Binding-site contacts:
Ligand atom OAI contacts residue TYR512 of chain 1.A at 3.9 Å.
Ligand atom OAH contacts residue ARG515 of chain 1.A at 4.1 Å.
Ligand atom OAH contacts residue SER470 of chain 1.A at 3.5 Å (h-bond).
Ligand atom CBQ contacts residue GLU528 of chain 1.A at 3.7 Å.
Ligand atom CAR contacts residue THR508 of chain 1.A at 4.0 Å.
Ligand atom CAZ contacts residue THR508 of chain 1.A at 3.5 Å.
Ligand atom OAH contacts residue GLU528 of chain 1.A at 2.7 Å (salt-bridge).
Ligand atom OAH contacts residue LEU511 of chain 1.A at 4.1 Å.
Ligand atom CBK contacts residue TYR469 of chain 1.A at 3.8 Å (hydrophobic).
Ligand atom CBT contacts residue GLU528 of chain 1.A at 1.4 Å.
Ligand atom OAE contacts residue ALA504 of chain 1.A at 3.9 Å.
Ligand atom CAX contacts residue LEU630 of chain 1.D at 3.9 Å (hydrophobic).
Ligand atom CBC contacts residue LEU630 of chain 1.D at 3.7 Å (hydrophobic).
Ligand atom CBL contacts residue LEU629 of chain 1.D at 3.6 Å (hydrophobic).
Ligand atom CBI contacts residue LEU629 of chain 1.D at 3.7 Å (hydrophobic).
Ligand atom CBO contacts residue GLU528 of chain 1.A at 4.1 Å.
Ligand atom CBP contacts residue LEU473 of chain 1.A at 3.8 Å (hydrophobic).
Ligand atom CBB contacts residue LEU473 of chain 1.A at 3.8 Å (hydrophobic).
Ligand atom OAG contacts residue ILE531 of chain 1.A at 3.7 Å.
Ligand atom OAE contacts residue MET505 of chain 1.A at 4.0 Å.
Ligand atom CAS contacts residue TYR469 of chain 1.A at 4.1 Å (hydrophobic).
Ligand atom CBT contacts residue SER470 of chain 1.A at 3.8 Å.
Ligand atom CAL contacts residue TYR469 of chain 1.A at 3.8 Å (hydrophobic).
Ligand atom CBR contacts residue LEU473 of chain 1.A at 3.7 Å (hydrophobic).
Ligand atom CBR contacts residue ASN509 of chain 1.A at 3.5 Å.
Ligand atom OAG contacts residue TYR469 of chain 1.A at 2.7 Å (h-bond).
Ligand atom CAP contacts residue LEU473 of chain 1.A at 4.1 Å (hydrophobic).
Ligand atom CBO contacts residue TYR469 of chain 1.A at 4.1 Å (hydrophobic).
Ligand atom CBL contacts residue ALA626 of chain 1.D at 4.1 Å (hydrophobic).
Ligand atom OAI contacts residue SER470 of chain 1.A at 3.1 Å (h-bond).
Ligand atom OAF contacts residue THR508 of chain 1.A at 4.0 Å.
Ligand atom OAD contacts residue MET505 of chain 1.A at 3.5 Å.
Ligand atom CBQ contacts residue SER470 of chain 1.A at 4.2 Å.
Ligand atom CBS contacts residue SER470 of chain 1.A at 4.0 Å.
Ligand atom CBC contacts residue PHE545 of chain 1.D at 4.0 Å (hydrophobic).
Ligand atom OAE contacts residue THR508 of chain 1.A at 2.6 Å (h-bond).
Ligand atom CBP contacts residue ASN509 of chain 1.A at 4.0 Å.
Ligand atom CBP contacts residue THR508 of chain 1.A at 3.5 Å.
Ligand atom CBT contacts residue TYR469 of chain 1.A at 4.0 Å (hydrophobic).
Ligand atom CAU contacts residue THR508 of chain 1.A at 3.4 Å.

A protein and the small-molecule ligand that binds it are described below.
Small molecule (SMILES): C=C(C)[C@]12C[C@@H](C)[C@@]34O[C@](Cc5ccccc5)(O[C@@H]1[C@@H]3C=C(COC(=O)Cc1ccc(O)c(OC)c1)C[C@]1(O)C(=O)C(C)=C[C@@H]41)O2

Sequence of chain 1.A:
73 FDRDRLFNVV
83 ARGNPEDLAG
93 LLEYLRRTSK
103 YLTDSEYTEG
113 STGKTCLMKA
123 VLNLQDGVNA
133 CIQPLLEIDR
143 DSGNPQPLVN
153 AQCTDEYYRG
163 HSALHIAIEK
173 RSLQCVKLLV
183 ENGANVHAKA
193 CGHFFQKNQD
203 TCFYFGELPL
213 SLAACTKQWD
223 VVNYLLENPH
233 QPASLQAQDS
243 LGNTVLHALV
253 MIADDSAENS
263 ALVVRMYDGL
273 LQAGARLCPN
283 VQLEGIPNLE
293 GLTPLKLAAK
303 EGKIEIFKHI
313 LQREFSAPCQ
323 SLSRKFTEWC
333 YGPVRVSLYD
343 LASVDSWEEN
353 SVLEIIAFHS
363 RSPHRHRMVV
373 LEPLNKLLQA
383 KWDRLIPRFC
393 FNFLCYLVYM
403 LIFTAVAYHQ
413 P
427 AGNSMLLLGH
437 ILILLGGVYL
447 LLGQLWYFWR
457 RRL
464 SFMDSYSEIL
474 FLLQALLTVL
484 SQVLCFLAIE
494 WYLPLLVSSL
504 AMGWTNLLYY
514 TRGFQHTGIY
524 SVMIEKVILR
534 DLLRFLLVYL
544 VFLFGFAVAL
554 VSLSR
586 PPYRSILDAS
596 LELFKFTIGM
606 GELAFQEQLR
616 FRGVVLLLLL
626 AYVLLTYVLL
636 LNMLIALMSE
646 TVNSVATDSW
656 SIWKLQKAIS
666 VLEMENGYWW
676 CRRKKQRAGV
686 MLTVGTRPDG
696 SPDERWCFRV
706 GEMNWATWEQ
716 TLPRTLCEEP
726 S

Sequence of chain 1.D:
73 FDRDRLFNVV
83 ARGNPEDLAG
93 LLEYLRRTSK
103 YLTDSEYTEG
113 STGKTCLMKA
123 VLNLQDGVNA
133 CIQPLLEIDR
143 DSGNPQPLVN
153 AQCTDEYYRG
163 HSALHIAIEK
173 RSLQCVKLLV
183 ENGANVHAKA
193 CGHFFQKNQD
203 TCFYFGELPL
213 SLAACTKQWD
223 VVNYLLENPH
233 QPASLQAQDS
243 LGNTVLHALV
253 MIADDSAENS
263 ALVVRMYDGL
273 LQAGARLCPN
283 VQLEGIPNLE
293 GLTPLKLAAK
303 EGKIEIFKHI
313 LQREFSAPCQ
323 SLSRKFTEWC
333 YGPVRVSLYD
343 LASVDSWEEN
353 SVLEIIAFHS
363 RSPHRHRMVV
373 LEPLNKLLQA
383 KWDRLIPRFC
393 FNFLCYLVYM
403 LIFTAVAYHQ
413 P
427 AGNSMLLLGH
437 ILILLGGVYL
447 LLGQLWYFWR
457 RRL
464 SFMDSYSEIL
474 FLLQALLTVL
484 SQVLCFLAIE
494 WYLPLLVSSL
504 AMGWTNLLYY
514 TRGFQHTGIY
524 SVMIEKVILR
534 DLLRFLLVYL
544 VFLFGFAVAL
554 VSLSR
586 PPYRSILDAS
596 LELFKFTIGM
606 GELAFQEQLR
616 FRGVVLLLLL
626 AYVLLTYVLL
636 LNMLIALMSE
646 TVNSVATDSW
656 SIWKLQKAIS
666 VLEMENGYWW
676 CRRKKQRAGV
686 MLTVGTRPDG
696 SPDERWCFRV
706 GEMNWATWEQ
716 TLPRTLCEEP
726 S